Sequence of chain 1.B:
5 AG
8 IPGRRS

The protein below binds the small molecule below.
Small molecule (SMILES): O=Cc1ccc([N+](=O)[O-])c(N2CCC[C@H](O)C2)c1

Binding-site contacts:
Ligand atom C13 contacts residue ILE224 of chain 1.A at 3.7 Å (hydrophobic).
Ligand atom C09 contacts residue ILE8 of chain 1.B at 3.9 Å (hydrophobic).
Ligand atom C04 contacts residue SER13 of chain 1.B at 4.1 Å.
Ligand atom C09 contacts residue ILE173 of chain 1.A at 4.0 Å (hydrophobic).
Ligand atom C03 contacts residue VAL51 of chain 1.A at 3.7 Å (hydrophobic).
Ligand atom C03 contacts residue ARG12 of chain 1.B at 3.7 Å.
Ligand atom O16 contacts residue ILE224 of chain 1.A at 3.6 Å.
Ligand atom C08 contacts residue LYS127 of chain 1.A at 3.7 Å.
Ligand atom C05 contacts residue ASN47 of chain 1.A at 3.5 Å.
Ligand atom C13 contacts residue LYS127 of chain 1.A at 4.3 Å.
Ligand atom C12 contacts residue LYS127 of chain 1.A at 2.9 Å.
Ligand atom C03 contacts residue SER13 of chain 1.B at 3.9 Å.
Ligand atom C12 contacts residue ILE8 of chain 1.B at 3.9 Å (hydrophobic).
Ligand atom C07 contacts residue ILE8 of chain 1.B at 4.2 Å (hydrophobic).
Ligand atom C18 contacts residue GLY10 of chain 1.B at 3.9 Å.
Ligand atom C08 contacts residue ILE8 of chain 1.B at 3.8 Å (hydrophobic).
Ligand atom C12 contacts residue GLY176 of chain 1.A at 3.8 Å.
Ligand atom C12 contacts residue ILE173 of chain 1.A at 3.9 Å (hydrophobic).
Ligand atom C10 contacts residue LYS127 of chain 1.A at 1.4 Å.
Ligand atom C03 contacts residue ASN47 of chain 1.A at 4.0 Å.
Ligand atom C13 contacts residue PRO172 of chain 1.A at 3.4 Å (hydrophobic).
Ligand atom C10 contacts residue ILE173 of chain 1.A at 4.4 Å (hydrophobic).
Ligand atom C13 contacts residue ILE8 of chain 1.B at 4.1 Å (hydrophobic).
Ligand atom C04 contacts residue ASN47 of chain 1.A at 3.9 Å.
Ligand atom C14 contacts residue ILE224 of chain 1.A at 4.5 Å (hydrophobic).
Ligand atom C02 contacts residue ARG12 of chain 1.B at 4.1 Å.
Ligand atom O01 contacts residue ARG12 of chain 1.B at 3.1 Å (salt-bridge).
Ligand atom C12 contacts residue PRO172 of chain 1.A at 3.5 Å (hydrophobic).
Ligand atom O01 contacts residue GLY10 of chain 1.B at 3.1 Å.
Ligand atom C04 contacts residue ARG12 of chain 1.B at 4.3 Å.
Ligand atom O16 contacts residue PRO172 of chain 1.A at 3.3 Å.
Ligand atom C02 contacts residue VAL51 of chain 1.A at 3.6 Å (hydrophobic).
Ligand atom C02 contacts residue GLY10 of chain 1.B at 4.0 Å.
Ligand atom O01 contacts residue VAL51 of chain 1.A at 3.4 Å.
Ligand atom C09 contacts residue LYS127 of chain 1.A at 2.5 Å.
Ligand atom N15 contacts residue ILE224 of chain 1.A at 4.3 Å.
Ligand atom C08 contacts residue ILE173 of chain 1.A at 4.3 Å (hydrophobic).
Ligand atom C13 contacts residue ILE173 of chain 1.A at 4.2 Å (hydrophobic).
Ligand atom C10 contacts residue ILE8 of chain 1.B at 4.1 Å (hydrophobic).
Ligand atom O01 contacts residue ARG11 of chain 1.B at 4.0 Å.

Sequence of chain 1.A:
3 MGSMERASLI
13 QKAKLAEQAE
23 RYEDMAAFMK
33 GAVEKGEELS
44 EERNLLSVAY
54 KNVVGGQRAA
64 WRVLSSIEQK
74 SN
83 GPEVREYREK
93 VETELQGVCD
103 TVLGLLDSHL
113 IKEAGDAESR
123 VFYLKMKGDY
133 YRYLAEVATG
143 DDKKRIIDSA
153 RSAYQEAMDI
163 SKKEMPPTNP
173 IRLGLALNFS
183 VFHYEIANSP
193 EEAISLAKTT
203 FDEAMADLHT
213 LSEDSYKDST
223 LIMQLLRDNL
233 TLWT